Sequence of chain 2.A:
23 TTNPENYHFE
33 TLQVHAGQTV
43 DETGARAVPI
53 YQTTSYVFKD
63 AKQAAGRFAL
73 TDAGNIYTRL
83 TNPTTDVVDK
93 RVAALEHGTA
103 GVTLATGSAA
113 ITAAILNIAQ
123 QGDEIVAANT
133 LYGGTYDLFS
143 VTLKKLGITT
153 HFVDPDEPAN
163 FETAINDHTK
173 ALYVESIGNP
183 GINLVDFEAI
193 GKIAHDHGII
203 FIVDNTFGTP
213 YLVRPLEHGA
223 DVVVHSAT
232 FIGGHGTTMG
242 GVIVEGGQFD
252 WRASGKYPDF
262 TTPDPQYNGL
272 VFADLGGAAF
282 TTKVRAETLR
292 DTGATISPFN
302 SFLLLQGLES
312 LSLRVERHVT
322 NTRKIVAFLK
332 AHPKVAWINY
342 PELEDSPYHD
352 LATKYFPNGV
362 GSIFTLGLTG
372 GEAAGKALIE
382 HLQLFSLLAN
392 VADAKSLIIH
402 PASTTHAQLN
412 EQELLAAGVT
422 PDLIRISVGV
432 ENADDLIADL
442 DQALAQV

Binding-site contacts:
Ligand atom CD contacts residue GLN307 of chain 2.A at 3.4 Å.
Ligand atom O contacts residue HIS236 of chain 2.B at 2.7 Å (h-bond).
Ligand atom CB contacts residue GLN307 of chain 2.B at 3.9 Å.
Ligand atom C contacts residue HIS236 of chain 2.A at 3.8 Å.
Ligand atom C contacts residue SER311 of chain 2.B at 3.6 Å.
Ligand atom CB contacts residue HIS236 of chain 2.B at 3.2 Å.
Ligand atom N contacts residue GLY308 of chain 2.A at 4.1 Å.
Ligand atom N contacts residue GLN307 of chain 2.A at 3.8 Å.
Ligand atom C contacts residue SER311 of chain 2.A at 3.6 Å.
Ligand atom CD contacts residue GLN307 of chain 2.B at 3.5 Å.
Ligand atom CG contacts residue GLN307 of chain 2.B at 3.4 Å.
Ligand atom O contacts residue SER311 of chain 2.A at 3.7 Å.
Ligand atom CA contacts residue GLY308 of chain 2.A at 4.4 Å.
Ligand atom CB contacts residue GLY234 of chain 2.B at 4.4 Å.
Ligand atom CB contacts residue GLN307 of chain 2.A at 4.3 Å.
Ligand atom OXT contacts residue SER311 of chain 2.B at 3.5 Å (h-bond).
Ligand atom OXT contacts residue SER311 of chain 2.A at 3.1 Å (h-bond).
Ligand atom OXT contacts residue GLN307 of chain 2.B at 4.4 Å.
Ligand atom CG contacts residue HIS236 of chain 2.B at 4.3 Å.
Ligand atom CG contacts residue LEU304 of chain 2.B at 4.2 Å (hydrophobic).
Ligand atom CA contacts residue GLN307 of chain 2.A at 3.6 Å.
Ligand atom N contacts residue GLN307 of chain 2.B at 4.0 Å.
Ligand atom C contacts residue GLN307 of chain 2.B at 4.4 Å.
Ligand atom OXT contacts residue ARG315 of chain 2.A at 3.9 Å.
Ligand atom OXT contacts residue GLN307 of chain 2.A at 4.5 Å.
Ligand atom C contacts residue GLN307 of chain 2.A at 4.0 Å.
Ligand atom CG contacts residue GLY308 of chain 2.B at 4.2 Å.
Ligand atom CB contacts residue GLY308 of chain 2.B at 3.8 Å.
Ligand atom O contacts residue ARG315 of chain 2.B at 3.5 Å.
Ligand atom O contacts residue SER311 of chain 2.B at 3.1 Å (h-bond).
Ligand atom C contacts residue HIS236 of chain 2.B at 3.4 Å.
Ligand atom CA contacts residue HIS236 of chain 2.A at 4.2 Å.
Ligand atom CA contacts residue HIS236 of chain 2.B at 3.3 Å.
Ligand atom OXT contacts residue HIS236 of chain 2.A at 2.9 Å (h-bond).
Ligand atom N contacts residue HIS236 of chain 2.A at 3.5 Å (h-bond).
Ligand atom CG contacts residue GLN307 of chain 2.A at 3.7 Å.
Ligand atom O contacts residue GLN307 of chain 2.A at 4.3 Å.

Sequence of chain 2.B:
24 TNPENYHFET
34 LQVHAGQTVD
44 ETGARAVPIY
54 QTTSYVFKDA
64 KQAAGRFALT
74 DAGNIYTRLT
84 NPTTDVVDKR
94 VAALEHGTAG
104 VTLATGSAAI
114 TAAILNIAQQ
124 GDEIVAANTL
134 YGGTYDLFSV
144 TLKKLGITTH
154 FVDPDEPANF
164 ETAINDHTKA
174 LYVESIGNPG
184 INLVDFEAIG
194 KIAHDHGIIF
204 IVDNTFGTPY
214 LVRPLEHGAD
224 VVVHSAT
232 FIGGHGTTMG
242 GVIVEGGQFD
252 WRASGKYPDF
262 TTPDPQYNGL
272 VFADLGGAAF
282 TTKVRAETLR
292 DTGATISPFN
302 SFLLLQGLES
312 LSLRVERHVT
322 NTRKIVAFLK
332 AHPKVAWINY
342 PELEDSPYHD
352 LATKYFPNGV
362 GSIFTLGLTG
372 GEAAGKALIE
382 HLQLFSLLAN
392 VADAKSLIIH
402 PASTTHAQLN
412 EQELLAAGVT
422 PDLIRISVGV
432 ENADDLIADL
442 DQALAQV

A protein and the small-molecule ligand that binds it are described below.
Small molecule (SMILES): O=C(O)[C@@H]1CCCN1